Sequence of chain 1.C:
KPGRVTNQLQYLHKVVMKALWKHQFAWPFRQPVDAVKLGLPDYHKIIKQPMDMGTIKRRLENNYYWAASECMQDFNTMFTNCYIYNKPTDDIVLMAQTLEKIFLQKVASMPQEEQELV

This small molecule binds to this protein.
Small molecule (SMILES): CC[C@H](C)[C@H](NC(=O)[C@H](CCCN=C(N)N)NC(=O)[C@H](CCCCNC(C)=O)NC(=O)[C@H](CCCN=C(N)N)NC(=O)[C@H](CC(C)C)NC(=O)[C@@H]1CSCC(=O)N[C@@H](CC2=c3ccccc3=NC2)C(=O)N[C@@H](CCCCNC(C)=O)C(=O)NCC(=O)N[C@@H](Cc2ccc(O)cc2)C(=O)N[C@@H](CC(C)C)C(=O)N1)C(=O)N[C@@H](CCC(N)=O)C(=O)N[C@@H](CCCN=C(N)N)C(=O)N[C@H](C(=O)N[C@H](C=O)Cc1ccc(O)cc1)[C@@H](C)O

Binding-site contacts:
Ligand atom OH contacts residue LEU50 of chain 1.C at 3.0 Å (h-bond).
Ligand atom CD1 contacts residue LEU52 of chain 1.C at 3.6 Å (hydrophobic).
Ligand atom C contacts residue ASP103 of chain 1.C at 3.8 Å.
Ligand atom CA contacts residue ASP103 of chain 1.C at 3.8 Å.
Ligand atom OH contacts residue GLY51 of chain 1.C at 3.7 Å.
Ligand atom CH2 contacts residue ASP103 of chain 1.C at 3.6 Å.
Ligand atom CD2 contacts residue ASN98 of chain 1.C at 3.2 Å.
Ligand atom CZ3 contacts residue ASP103 of chain 1.C at 3.7 Å.
Ligand atom CZ2 contacts residue ASP103 of chain 1.C at 3.6 Å.
Ligand atom CE contacts residue LEU50 of chain 1.C at 3.8 Å (hydrophobic).
Ligand atom CH contacts residue VAL45 of chain 1.C at 3.6 Å (hydrophobic).
Ligand atom O contacts residue TRP39 of chain 1.C at 3.7 Å.
Ligand atom OE1 contacts residue LYS49 of chain 1.C at 3.7 Å.
Ligand atom N contacts residue ASP103 of chain 1.C at 2.9 Å (salt-bridge).
Ligand atom CG contacts residue ASP103 of chain 1.C at 3.7 Å.
Ligand atom CA contacts residue ASP103 of chain 1.C at 3.6 Å.
Ligand atom CH3 contacts residue MET107 of chain 1.C at 3.7 Å (hydrophobic).
Ligand atom CD contacts residue TRP39 of chain 1.C at 3.8 Å (hydrophobic).
Ligand atom O contacts residue LEU50 of chain 1.C at 3.5 Å.
Ligand atom C contacts residue LEU50 of chain 1.C at 3.5 Å (hydrophobic).
Ligand atom N contacts residue ASP103 of chain 1.C at 2.8 Å (salt-bridge).
Ligand atom CZ contacts residue LEU50 of chain 1.C at 3.8 Å (hydrophobic).
Ligand atom CB contacts residue ASP103 of chain 1.C at 3.7 Å.
Ligand atom CD1 contacts residue LEU50 of chain 1.C at 3.7 Å (hydrophobic).
Ligand atom N contacts residue LEU50 of chain 1.C at 3.6 Å.
Ligand atom N contacts residue ASP103 of chain 1.C at 3.0 Å (salt-bridge).
Ligand atom CG contacts residue LEU50 of chain 1.C at 3.7 Å (hydrophobic).
Ligand atom NH1 contacts residue LYS49 of chain 1.C at 2.9 Å (salt-bridge).
Ligand atom NH2 contacts residue TRP39 of chain 1.C at 3.5 Å.
Ligand atom NH1 contacts residue LEU50 of chain 1.C at 3.8 Å.
Ligand atom CA contacts residue LEU50 of chain 1.C at 3.7 Å (hydrophobic).
Ligand atom OH contacts residue PRO40 of chain 1.C at 2.8 Å (h-bond).
Ligand atom CZ3 contacts residue MET107 of chain 1.C at 3.7 Å (hydrophobic).
Ligand atom OH contacts residue VAL45 of chain 1.C at 3.3 Å.
Ligand atom CD contacts residue LYS49 of chain 1.C at 3.6 Å.
Ligand atom CH3 contacts residue ASP103 of chain 1.C at 3.2 Å.
Ligand atom C contacts residue ASP103 of chain 1.C at 3.5 Å.
Ligand atom NE2 contacts residue LYS49 of chain 1.C at 3.3 Å.
Ligand atom CE2 contacts residue ASP103 of chain 1.C at 3.8 Å.
Ligand atom CH contacts residue PRO40 of chain 1.C at 3.7 Å (hydrophobic).